Sequence of chain 1.A:
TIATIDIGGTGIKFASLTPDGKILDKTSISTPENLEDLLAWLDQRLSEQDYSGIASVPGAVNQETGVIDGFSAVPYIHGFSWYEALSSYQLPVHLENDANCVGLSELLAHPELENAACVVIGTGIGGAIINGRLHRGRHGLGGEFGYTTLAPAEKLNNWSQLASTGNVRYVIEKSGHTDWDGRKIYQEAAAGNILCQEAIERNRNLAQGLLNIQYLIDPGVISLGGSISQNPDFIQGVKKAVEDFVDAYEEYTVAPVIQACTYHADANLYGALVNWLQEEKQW

The small molecule below binds the protein below.
Small molecule (SMILES): OC[C@H]1O[C@@](CO)(O[C@H]2O[C@H](CO)[C@@H](O)[C@H](O)[C@H]2O)[C@@H](O)[C@@H]1O

Binding-site contacts:
Ligand atom O1 contacts residue HIS273 of chain 1.A at 4.0 Å.
Ligand atom O3 contacts residue LYS17 of chain 1.A at 3.5 Å (salt-bridge).
Ligand atom C4 contacts residue VAL107 of chain 1.A at 3.9 Å (hydrophobic).
Ligand atom O4 contacts residue ASN277 of chain 1.A at 2.7 Å (h-bond).
Ligand atom O3 contacts residue ASN277 of chain 1.A at 3.1 Å (h-bond).
Ligand atom O3 contacts residue ALA274 of chain 1.A at 2.4 Å (h-bond).
Ligand atom O3 contacts residue ASP103 of chain 1.A at 4.2 Å.
Ligand atom O2 contacts residue ASP10 of chain 1.A at 2.9 Å (salt-bridge).
Ligand atom O4 contacts residue VAL107 of chain 1.A at 3.1 Å.
Ligand atom O6 contacts residue FRU2 of chain 1.C at 2.3 Å (h-bond).
Ligand atom C6 contacts residue VAL107 of chain 1.A at 3.9 Å (hydrophobic).
Ligand atom O2 contacts residue ASN277 of chain 1.A at 3.1 Å (h-bond).
Ligand atom C3 contacts residue HIS273 of chain 1.A at 4.2 Å.
Ligand atom C6 contacts residue HIS273 of chain 1.A at 3.4 Å.
Ligand atom O4 contacts residue ASP103 of chain 1.A at 3.8 Å.
Ligand atom O5 contacts residue THR14 of chain 1.A at 4.2 Å.
Ligand atom C4 contacts residue GLC1 of chain 1.C at 3.6 Å.
Ligand atom C6 contacts residue FRU2 of chain 1.C at 3.6 Å.
Ligand atom O6 contacts residue HIS273 of chain 1.A at 4.3 Å.
Ligand atom C5 contacts residue VAL125 of chain 1.A at 3.9 Å (hydrophobic).
Ligand atom O2 contacts residue ALA274 of chain 1.A at 4.2 Å.
Ligand atom C4 contacts residue ASN277 of chain 1.A at 3.3 Å.
Ligand atom C6 contacts residue ALA276 of chain 1.A at 4.2 Å (hydrophobic).
Ligand atom C6 contacts residue GLC1 of chain 1.C at 4.3 Å.
Ligand atom C2 contacts residue ASP10 of chain 1.A at 4.1 Å.
Ligand atom C5 contacts residue FRU2 of chain 1.C at 4.1 Å.
Ligand atom O6 contacts residue GLY235 of chain 1.A at 3.0 Å (h-bond).
Ligand atom O6 contacts residue GLY234 of chain 1.A at 4.2 Å.
Ligand atom O4 contacts residue ALA274 of chain 1.A at 4.0 Å.
Ligand atom O3 contacts residue GLC1 of chain 1.C at 3.2 Å (h-bond).
Ligand atom O6 contacts residue HIS273 of chain 1.A at 2.8 Å (h-bond).
Ligand atom O4 contacts residue HIS273 of chain 1.A at 4.1 Å.
Ligand atom O4 contacts residue FRU2 of chain 1.C at 3.8 Å.
Ligand atom C3 contacts residue ASN277 of chain 1.A at 3.9 Å.
Ligand atom O6 contacts residue VAL125 of chain 1.A at 4.3 Å.
Ligand atom O5 contacts residue HIS273 of chain 1.A at 3.8 Å.
Ligand atom C3 contacts residue GLC1 of chain 1.C at 4.0 Å.
Ligand atom C3 contacts residue ALA274 of chain 1.A at 3.4 Å (hydrophobic).
Ligand atom C5 contacts residue VAL107 of chain 1.A at 3.9 Å (hydrophobic).
Ligand atom O4 contacts residue GLC1 of chain 1.C at 2.9 Å (h-bond).